Sequence of chain 4.A:
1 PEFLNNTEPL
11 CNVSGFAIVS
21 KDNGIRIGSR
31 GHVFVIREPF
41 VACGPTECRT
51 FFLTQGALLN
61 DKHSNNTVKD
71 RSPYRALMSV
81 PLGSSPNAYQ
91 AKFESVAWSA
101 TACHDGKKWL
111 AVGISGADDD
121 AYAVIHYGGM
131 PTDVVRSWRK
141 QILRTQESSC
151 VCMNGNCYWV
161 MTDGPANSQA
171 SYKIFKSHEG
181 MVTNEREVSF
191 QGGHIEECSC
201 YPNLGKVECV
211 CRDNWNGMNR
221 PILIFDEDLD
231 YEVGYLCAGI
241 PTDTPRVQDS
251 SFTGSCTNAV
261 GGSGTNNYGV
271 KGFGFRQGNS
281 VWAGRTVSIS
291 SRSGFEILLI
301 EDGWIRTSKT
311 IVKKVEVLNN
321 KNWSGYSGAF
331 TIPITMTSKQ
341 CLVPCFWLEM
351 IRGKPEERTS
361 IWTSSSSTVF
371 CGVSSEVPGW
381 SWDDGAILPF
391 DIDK

Binding-site contacts:
Ligand atom C7 contacts residue ILE361 of chain 4.A at 4.2 Å (hydrophobic).
Ligand atom C4 contacts residue ASN65 of chain 4.A at 4.1 Å.
Ligand atom C2 contacts residue ASN65 of chain 4.A at 2.2 Å.
Ligand atom C3 contacts residue ASN65 of chain 4.A at 3.6 Å.
Ligand atom C1 contacts residue ASN65 of chain 4.A at 1.4 Å.
Ligand atom O5 contacts residue ASN65 of chain 4.A at 2.4 Å (h-bond).
Ligand atom N2 contacts residue ASN65 of chain 4.A at 2.7 Å (h-bond).
Ligand atom C5 contacts residue ASN65 of chain 4.A at 3.6 Å.
Ligand atom C8 contacts residue ILE392 of chain 4.A at 4.1 Å (hydrophobic).
Ligand atom C8 contacts residue ILE361 of chain 4.A at 3.8 Å (hydrophobic).
Ligand atom C7 contacts residue ASN65 of chain 4.A at 3.1 Å.
Ligand atom C8 contacts residue LYS62 of chain 4.A at 4.4 Å.
Ligand atom C8 contacts residue ASN65 of chain 4.A at 4.3 Å.
Ligand atom O7 contacts residue ASN65 of chain 4.A at 3.2 Å (h-bond).
Ligand atom O7 contacts residue LYS62 of chain 4.A at 4.2 Å.
Ligand atom N2 contacts residue ILE361 of chain 4.A at 4.0 Å.

This small molecule binds to this protein.
Small molecule (SMILES): CC(=O)N[C@@H]1[C@@H](O)[C@H](O)[C@@H](CO)O[C@H]1O